The small molecule below binds the protein below.
Small molecule (SMILES): CCC(O)(CC)c1cc(OCCN2CCOCC2)c2cc(-c3n[nH]c4ccsc34)[nH]c2c1

Sequence of chain 1.B:
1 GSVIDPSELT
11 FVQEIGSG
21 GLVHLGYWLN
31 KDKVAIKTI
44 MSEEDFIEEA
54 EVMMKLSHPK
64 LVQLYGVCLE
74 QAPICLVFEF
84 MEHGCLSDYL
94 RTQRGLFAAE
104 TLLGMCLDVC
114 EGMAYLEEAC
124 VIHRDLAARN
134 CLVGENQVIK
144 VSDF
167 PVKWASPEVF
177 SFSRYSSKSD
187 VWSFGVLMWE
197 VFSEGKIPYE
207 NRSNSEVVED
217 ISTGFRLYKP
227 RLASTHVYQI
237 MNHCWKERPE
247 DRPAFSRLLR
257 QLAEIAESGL

Binding-site contacts:
Ligand atom NAG contacts residue MET84 of chain 1.B at 2.8 Å (h-bond).
Ligand atom NAV contacts residue LEU135 of chain 1.B at 3.9 Å.
Ligand atom CAX contacts residue LEU135 of chain 1.B at 3.5 Å (hydrophobic).
Ligand atom CAY contacts residue PHE81 of chain 1.B at 3.6 Å (hydrophobic).
Ligand atom CAD contacts residue ILE15 of chain 1.B at 3.7 Å (hydrophobic).
Ligand atom CAC contacts residue PHE83 of chain 1.B at 3.4 Å (hydrophobic).
Ligand atom CAT contacts residue ALA35 of chain 1.B at 3.7 Å (hydrophobic).
Ligand atom CAF contacts residue GLY87 of chain 1.B at 3.5 Å.
Ligand atom CBB contacts residue GLY87 of chain 1.B at 3.5 Å.
Ligand atom NAU contacts residue ALA35 of chain 1.B at 3.5 Å.
Ligand atom CAX contacts residue ALA35 of chain 1.B at 3.6 Å (hydrophobic).
Ligand atom CAB contacts residue GLY87 of chain 1.B at 3.7 Å.
Ligand atom NAV contacts residue GLU82 of chain 1.B at 2.8 Å (salt-bridge).
Ligand atom CAE contacts residue GLY87 of chain 1.B at 3.7 Å.
Ligand atom CAF contacts residue ILE15 of chain 1.B at 3.8 Å (hydrophobic).
Ligand atom CAY contacts residue LEU135 of chain 1.B at 3.6 Å (hydrophobic).
Ligand atom CAR contacts residue GLY16 of chain 1.B at 3.6 Å.
Ligand atom CAH contacts residue LEU135 of chain 1.B at 3.7 Å (hydrophobic).
Ligand atom CAE contacts residue ILE15 of chain 1.B at 3.5 Å (hydrophobic).
Ligand atom NAU contacts residue GLU82 of chain 1.B at 3.3 Å (salt-bridge).
Ligand atom CAC contacts residue GLY87 of chain 1.B at 3.5 Å.
Ligand atom CAF contacts residue PHE83 of chain 1.B at 3.7 Å (hydrophobic).
Ligand atom NAV contacts residue ALA35 of chain 1.B at 3.4 Å.
Ligand atom CAR contacts residue VAL23 of chain 1.B at 3.9 Å (hydrophobic).
Ligand atom CAK contacts residue ILE15 of chain 1.B at 3.7 Å (hydrophobic).
Ligand atom CAW contacts residue ALA35 of chain 1.B at 3.8 Å (hydrophobic).
Ligand atom NAG contacts residue PHE83 of chain 1.B at 3.4 Å.
Ligand atom CBB contacts residue HIS86 of chain 1.B at 3.6 Å.
Ligand atom CAL contacts residue ILE15 of chain 1.B at 3.3 Å (hydrophobic).
Ligand atom NAU contacts residue MET84 of chain 1.B at 3.1 Å (h-bond).
Ligand atom CAC contacts residue MET84 of chain 1.B at 3.3 Å (hydrophobic).
Ligand atom CAW contacts residue LEU135 of chain 1.B at 3.6 Å (hydrophobic).
Ligand atom NAV contacts residue MET84 of chain 1.B at 3.7 Å.
Ligand atom CAF contacts residue MET84 of chain 1.B at 3.3 Å (hydrophobic).
Ligand atom CAI contacts residue ILE15 of chain 1.B at 3.8 Å (hydrophobic).
Ligand atom CBD contacts residue GLU85 of chain 1.B at 3.7 Å.
Ligand atom CAQ contacts residue VAL23 of chain 1.B at 3.7 Å (hydrophobic).
Ligand atom CBD contacts residue HIS86 of chain 1.B at 3.9 Å.
Ligand atom CAT contacts residue LEU135 of chain 1.B at 3.6 Å (hydrophobic).
Ligand atom CBB contacts residue GLU85 of chain 1.B at 3.2 Å.